Sequence of chain 1.A:
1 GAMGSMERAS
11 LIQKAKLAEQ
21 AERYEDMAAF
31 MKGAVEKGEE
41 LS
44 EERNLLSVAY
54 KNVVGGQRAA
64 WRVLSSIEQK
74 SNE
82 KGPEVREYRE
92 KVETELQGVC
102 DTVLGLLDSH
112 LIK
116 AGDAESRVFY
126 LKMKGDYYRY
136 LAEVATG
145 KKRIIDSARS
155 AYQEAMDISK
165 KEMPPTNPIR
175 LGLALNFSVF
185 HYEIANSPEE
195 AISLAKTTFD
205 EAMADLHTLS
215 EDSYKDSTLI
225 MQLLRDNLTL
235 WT

The protein below binds the small molecule below.
Small molecule (SMILES): CC(C)[C@H](NC(=O)[C@@H](NC(=O)[C@H](C)NC(=O)[C@@H]1CCCN1C(=O)[C@@H](N)Cc1ccccc1)[C@@H](C)OP(=O)(O)O)C(=O)O

Binding-site contacts:
Ligand atom CA contacts residue LEU179 of chain 1.A at 3.8 Å (hydrophobic).
Ligand atom O3P contacts residue ARG134 of chain 1.A at 2.9 Å (salt-bridge).
Ligand atom CB contacts residue ASN231 of chain 1.A at 3.8 Å.
Ligand atom P contacts residue ARG61 of chain 1.A at 3.5 Å.
Ligand atom P contacts residue TYR135 of chain 1.A at 3.8 Å.
Ligand atom C contacts residue LYS54 of chain 1.A at 3.4 Å.
Ligand atom CG1 contacts residue LEU227 of chain 1.A at 3.7 Å (hydrophobic).
Ligand atom CG2 contacts residue NJW1 of chain 1.C at 3.6 Å.
Ligand atom O2P contacts residue ARG61 of chain 1.A at 2.6 Å (salt-bridge).
Ligand atom C contacts residue LYS127 of chain 1.A at 3.7 Å.
Ligand atom O contacts residue ASN180 of chain 1.A at 2.7 Å (h-bond).
Ligand atom O1P contacts residue ARG134 of chain 1.A at 2.9 Å (salt-bridge).
Ligand atom OXT contacts residue LYS54 of chain 1.A at 3.5 Å (salt-bridge).
Ligand atom CG2 contacts residue ARG134 of chain 1.A at 3.8 Å.
Ligand atom O2P contacts residue TYR135 of chain 1.A at 3.9 Å.
Ligand atom CE2 contacts residue ARG65 of chain 1.A at 3.6 Å.
Ligand atom CG contacts residue VAL183 of chain 1.A at 3.7 Å (hydrophobic).
Ligand atom CB contacts residue LEU227 of chain 1.A at 3.8 Å (hydrophobic).
Ligand atom CZ contacts residue ARG65 of chain 1.A at 3.2 Å.
Ligand atom CG1 contacts residue NJW1 of chain 1.C at 3.8 Å.
Ligand atom O contacts residue VAL183 of chain 1.A at 3.5 Å.
Ligand atom O1P contacts residue TYR135 of chain 1.A at 2.6 Å (h-bond).
Ligand atom O contacts residue LYS127 of chain 1.A at 2.7 Å (salt-bridge).
Ligand atom O contacts residue LEU179 of chain 1.A at 3.5 Å.
Ligand atom O contacts residue ASN231 of chain 1.A at 3.4 Å (h-bond).
Ligand atom N contacts residue ASN231 of chain 1.A at 3.1 Å (h-bond).
Ligand atom CD2 contacts residue ARG65 of chain 1.A at 3.6 Å.
Ligand atom CG2 contacts residue ASN180 of chain 1.A at 3.7 Å.
Ligand atom CE1 contacts residue ARG65 of chain 1.A at 3.4 Å.
Ligand atom C contacts residue ASN180 of chain 1.A at 3.6 Å.
Ligand atom CG2 contacts residue GLY176 of chain 1.A at 3.5 Å.
Ligand atom N contacts residue ASN180 of chain 1.A at 3.0 Å (h-bond).
Ligand atom CA contacts residue ASN180 of chain 1.A at 3.3 Å.
Ligand atom C contacts residue ASN180 of chain 1.A at 3.8 Å.
Ligand atom CB contacts residue ASN231 of chain 1.A at 3.6 Å.
Ligand atom O1P contacts residue LYS54 of chain 1.A at 2.9 Å (salt-bridge).
Ligand atom CB contacts residue ASN180 of chain 1.A at 3.4 Å.
Ligand atom O3P contacts residue ARG61 of chain 1.A at 3.1 Å (salt-bridge).
Ligand atom O contacts residue LYS54 of chain 1.A at 3.4 Å (salt-bridge).
Ligand atom CB contacts residue NJW1 of chain 1.C at 3.7 Å.